Sequence of chain 1.B:
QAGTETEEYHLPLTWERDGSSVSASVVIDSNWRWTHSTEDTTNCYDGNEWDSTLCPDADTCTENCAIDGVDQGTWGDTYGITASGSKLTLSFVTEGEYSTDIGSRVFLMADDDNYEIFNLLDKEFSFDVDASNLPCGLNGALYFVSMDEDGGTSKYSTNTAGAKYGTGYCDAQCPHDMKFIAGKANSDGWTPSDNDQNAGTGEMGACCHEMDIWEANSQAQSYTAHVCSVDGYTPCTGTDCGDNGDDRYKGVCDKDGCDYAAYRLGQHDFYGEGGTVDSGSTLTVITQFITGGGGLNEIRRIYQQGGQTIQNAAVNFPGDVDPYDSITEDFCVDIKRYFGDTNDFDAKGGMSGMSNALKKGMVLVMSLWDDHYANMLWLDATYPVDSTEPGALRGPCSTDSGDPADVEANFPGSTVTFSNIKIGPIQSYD

The protein below binds the small molecule below.
Small molecule (SMILES): OC[C@H]1O[C@@H](O[C@H]2[C@H](O)[C@@H](O)[C@H](O)O[C@@H]2CO)[C@H](O)[C@@H](O)[C@@H]1O

Binding-site contacts:
Ligand atom C1 contacts residue ASP257 of chain 1.B at 4.0 Å.
Ligand atom C3 contacts residue HIS227 of chain 1.B at 3.9 Å.
Ligand atom C6 contacts residue ARG395 of chain 1.B at 3.8 Å.
Ligand atom C2 contacts residue HIS227 of chain 1.B at 3.6 Å.
Ligand atom C3 contacts residue ARG249 of chain 1.B at 3.2 Å.
Ligand atom O4 contacts residue ASP257 of chain 1.B at 3.7 Å.
Ligand atom C3 contacts residue TRP379 of chain 1.B at 4.0 Å (hydrophobic).
Ligand atom C2 contacts residue LYS256 of chain 1.B at 3.5 Å.
Ligand atom C6 contacts residue ASP257 of chain 1.B at 4.1 Å.
Ligand atom O3 contacts residue HIS227 of chain 1.B at 2.8 Å (h-bond).
Ligand atom O6 contacts residue TRP379 of chain 1.B at 3.8 Å.
Ligand atom O5 contacts residue ARG395 of chain 1.B at 3.4 Å (salt-bridge).
Ligand atom O1 contacts residue ARG395 of chain 1.B at 3.2 Å (salt-bridge).
Ligand atom O3 contacts residue ASP213 of chain 1.B at 2.9 Å (salt-bridge).
Ligand atom C2 contacts residue TYR384 of chain 1.B at 3.8 Å (hydrophobic).
Ligand atom O3 contacts residue GLU216 of chain 1.B at 2.7 Å (salt-bridge).
Ligand atom C1 contacts residue TRP379 of chain 1.B at 3.8 Å (hydrophobic).
Ligand atom C3 contacts residue GLU216 of chain 1.B at 3.4 Å.
Ligand atom C5 contacts residue TRP379 of chain 1.B at 3.4 Å (hydrophobic).
Ligand atom O6 contacts residue GLN174 of chain 1.B at 3.5 Å.
Ligand atom C2 contacts residue ARG249 of chain 1.B at 3.9 Å.
Ligand atom O4 contacts residue GLU216 of chain 1.B at 2.6 Å (salt-bridge).
Ligand atom O4 contacts residue TRP379 of chain 1.B at 3.7 Å.
Ligand atom C2 contacts residue ASP257 of chain 1.B at 3.9 Å.
Ligand atom O3 contacts residue ARG249 of chain 1.B at 3.4 Å (salt-bridge).
Ligand atom O2 contacts residue LYS256 of chain 1.B at 3.8 Å.
Ligand atom C4 contacts residue TRP379 of chain 1.B at 4.0 Å (hydrophobic).
Ligand atom O2 contacts residue ARG249 of chain 1.B at 3.5 Å (salt-bridge).
Ligand atom C6 contacts residue TRP370 of chain 1.B at 4.0 Å (hydrophobic).
Ligand atom O2 contacts residue ASP257 of chain 1.B at 2.7 Å (salt-bridge).
Ligand atom O2 contacts residue HIS227 of chain 1.B at 3.5 Å.
Ligand atom C3 contacts residue ASP257 of chain 1.B at 4.0 Å.
Ligand atom O6 contacts residue ARG395 of chain 1.B at 2.9 Å (salt-bridge).
Ligand atom O2 contacts residue TYR384 of chain 1.B at 3.5 Å.
Ligand atom O4 contacts residue LYS256 of chain 1.B at 3.8 Å.
Ligand atom C4 contacts residue GLU216 of chain 1.B at 3.8 Å.
Ligand atom C4 contacts residue GLN174 of chain 1.B at 4.0 Å.
Ligand atom O4 contacts residue TRP370 of chain 1.B at 3.8 Å.
Ligand atom C6 contacts residue TRP379 of chain 1.B at 3.7 Å (hydrophobic).
Ligand atom O1 contacts residue TYR384 of chain 1.B at 3.9 Å.